Binding-site contacts:
Ligand atom O2B contacts residue MG1 of chain 1.C at 2.0 Å.
Ligand atom O1B contacts residue VAL21 of chain 1.A at 3.4 Å (h-bond).
Ligand atom O2B contacts residue SER24 of chain 1.A at 3.0 Å (h-bond).
Ligand atom C2' contacts residue GLN36 of chain 1.A at 3.5 Å.
Ligand atom O2' contacts residue GLN36 of chain 1.A at 2.7 Å (h-bond).
Ligand atom O2' contacts residue PHE35 of chain 1.A at 3.1 Å.
Ligand atom O3A contacts residue GLY22 of chain 1.A at 3.2 Å (h-bond).
Ligand atom N3B contacts residue MG1 of chain 1.C at 3.4 Å.
Ligand atom O2G contacts residue MG1 of chain 1.C at 1.9 Å.
Ligand atom O1A contacts residue CYS25 of chain 1.A at 2.9 Å (h-bond).
Ligand atom N2 contacts residue ASP126 of chain 1.A at 2.8 Å (salt-bridge).
Ligand atom O2' contacts residue PRO37 of chain 1.A at 3.1 Å (h-bond).
Ligand atom O6 contacts residue SER153 of chain 1.A at 3.3 Å.
Ligand atom O3' contacts residue HIS39 of chain 1.A at 3.4 Å (h-bond).
Ligand atom O1A contacts residue GLY22 of chain 1.A at 3.1 Å.
Ligand atom N2 contacts residue LEU127 of chain 1.A at 3.5 Å.
Ligand atom O3G contacts residue LYS23 of chain 1.A at 2.8 Å (salt-bridge).
Ligand atom O3G contacts residue GLY68 of chain 1.A at 2.8 Å (h-bond).
Ligand atom N3B contacts residue HIS39 of chain 1.A at 3.2 Å (h-bond).
Ligand atom O1B contacts residue LYS23 of chain 1.A at 2.7 Å (salt-bridge).
Ligand atom O1A contacts residue SER24 of chain 1.A at 3.3 Å (h-bond).
Ligand atom O6 contacts residue ARG155 of chain 1.A at 3.4 Å (salt-bridge).
Ligand atom C6 contacts residue LYS124 of chain 1.A at 3.5 Å.
Ligand atom PG contacts residue MG1 of chain 1.C at 3.1 Å.
Ligand atom O6 contacts residue ASP126 of chain 1.A at 3.3 Å (salt-bridge).
Ligand atom N3B contacts residue GLY20 of chain 1.A at 3.0 Å (h-bond).
Ligand atom N1 contacts residue ASP126 of chain 1.A at 2.8 Å (salt-bridge).
Ligand atom O3' contacts residue PRO37 of chain 1.A at 2.9 Å (h-bond).
Ligand atom O6 contacts residue LYS124 of chain 1.A at 3.4 Å.
Ligand atom O1G contacts residue HIS39 of chain 1.A at 2.9 Å (h-bond).
Ligand atom O6 contacts residue ALA154 of chain 1.A at 2.8 Å (h-bond).
Ligand atom O3G contacts residue THR19 of chain 1.A at 3.5 Å.
Ligand atom O1B contacts residue GLY22 of chain 1.A at 3.0 Å (h-bond).
Ligand atom O2A contacts residue HIS39 of chain 1.A at 3.3 Å.
Ligand atom PB contacts residue MG1 of chain 1.C at 3.2 Å.
Ligand atom O1G contacts residue THR19 of chain 1.A at 2.6 Å (h-bond).
Ligand atom O4' contacts residue LYS124 of chain 1.A at 3.4 Å (salt-bridge).
Ligand atom O6 contacts residue ASN123 of chain 1.A at 3.4 Å (h-bond).
Ligand atom O2G contacts residue THR42 of chain 1.A at 2.7 Å (h-bond).
Ligand atom N7 contacts residue ASN123 of chain 1.A at 3.1 Å (h-bond).

Sequence of chain 1.A:
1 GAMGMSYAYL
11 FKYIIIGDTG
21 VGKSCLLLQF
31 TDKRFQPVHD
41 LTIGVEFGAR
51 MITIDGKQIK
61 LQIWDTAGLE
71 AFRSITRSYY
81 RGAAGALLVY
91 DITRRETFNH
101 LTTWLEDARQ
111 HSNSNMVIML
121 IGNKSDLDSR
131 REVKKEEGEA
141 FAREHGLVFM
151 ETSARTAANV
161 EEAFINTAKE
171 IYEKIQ

A protein and the small-molecule ligand that binds it are described below.
Small molecule (SMILES): Nc1nc2c(ncn2[C@@H]2O[C@H](CO[P](=O)(O)O[P](=O)(O)NP(=O)(O)O)[C@@H](O)[C@H]2O)c(=O)[nH]1